Binding-site contacts:
Ligand atom C34 contacts residue LEU23 of chain 1.A at 3.8 Å (hydrophobic).
Ligand atom C15 contacts residue GLY27 of chain 1.B at 3.2 Å.
Ligand atom C21 contacts residue ASP25 of chain 1.B at 3.2 Å.
Ligand atom C33 contacts residue VAL32 of chain 1.A at 3.8 Å (hydrophobic).
Ligand atom C1 contacts residue ALA28 of chain 1.B at 3.6 Å (hydrophobic).
Ligand atom C2 contacts residue ILE47 of chain 1.B at 3.8 Å (hydrophobic).
Ligand atom C1 contacts residue ILE47 of chain 1.B at 3.8 Å (hydrophobic).
Ligand atom C32 contacts residue GLY48 of chain 1.A at 3.6 Å.
Ligand atom O11 contacts residue ILE84 of chain 1.B at 3.4 Å.
Ligand atom O19 contacts residue ASP25 of chain 1.B at 2.6 Å (salt-bridge).
Ligand atom C34 contacts residue GLY27 of chain 1.B at 3.4 Å.
Ligand atom C25 contacts residue VAL82 of chain 1.B at 3.8 Å (hydrophobic).
Ligand atom C1 contacts residue ASP30 of chain 1.B at 3.5 Å.
Ligand atom C6 contacts residue ALA28 of chain 1.B at 3.6 Å (hydrophobic).
Ligand atom F7 contacts residue ASP30 of chain 1.B at 2.8 Å.
Ligand atom C17 contacts residue ASP25 of chain 1.B at 3.2 Å.
Ligand atom C27 contacts residue GLY27 of chain 1.A at 3.7 Å.
Ligand atom O19 contacts residue GLY27 of chain 1.A at 3.4 Å.
Ligand atom C8 contacts residue GLY48 of chain 1.B at 3.3 Å.
Ligand atom C24 contacts residue GLY49 of chain 1.A at 3.6 Å.
Ligand atom C2 contacts residue ASP30 of chain 1.B at 3.7 Å.
Ligand atom N20 contacts residue GLY27 of chain 1.A at 3.4 Å (h-bond).
Ligand atom C17 contacts residue ASP25 of chain 1.A at 3.5 Å.
Ligand atom O19 contacts residue ASP25 of chain 1.A at 2.7 Å (salt-bridge).
Ligand atom C16 contacts residue GLY27 of chain 1.B at 3.7 Å.
Ligand atom C3 contacts residue ASP29 of chain 1.B at 3.6 Å.
Ligand atom C24 contacts residue ILE50 of chain 1.A at 3.7 Å (hydrophobic).
Ligand atom C34 contacts residue ARG8 of chain 1.A at 3.4 Å.
Ligand atom C13 contacts residue ASP25 of chain 1.B at 3.2 Å.
Ligand atom O12 contacts residue ILE50 of chain 1.A at 3.2 Å.
Ligand atom C26 contacts residue VAL82 of chain 1.B at 3.6 Å (hydrophobic).
Ligand atom F7 contacts residue ASP29 of chain 1.B at 3.1 Å.
Ligand atom O19 contacts residue ALA28 of chain 1.A at 3.8 Å.
Ligand atom O11 contacts residue ILE50 of chain 1.A at 3.8 Å.
Ligand atom O12 contacts residue GLY49 of chain 1.B at 3.2 Å.
Ligand atom C2 contacts residue ASP29 of chain 1.B at 3.4 Å.
Ligand atom C27 contacts residue VAL82 of chain 1.B at 3.8 Å (hydrophobic).
Ligand atom C35 contacts residue ILE84 of chain 1.A at 3.4 Å (hydrophobic).
Ligand atom C35 contacts residue LEU23 of chain 1.A at 3.6 Å (hydrophobic).
Ligand atom C18 contacts residue ASP25 of chain 1.B at 3.8 Å.

Sequence of chain 1.A:
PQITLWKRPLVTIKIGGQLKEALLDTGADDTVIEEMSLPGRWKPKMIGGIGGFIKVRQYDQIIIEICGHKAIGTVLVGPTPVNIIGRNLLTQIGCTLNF

Sequence of chain 1.B:
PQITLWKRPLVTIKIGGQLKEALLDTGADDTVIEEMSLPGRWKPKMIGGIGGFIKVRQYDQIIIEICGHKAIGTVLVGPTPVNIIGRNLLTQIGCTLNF

A small-molecule ligand and the protein it binds are described below.
Small molecule (SMILES): CC(C)[C@H]1Cc2cc(F)ccc2S(=O)(=O)N(C[C@@H](O)[C@H](Cc2ccccc2)NC(=O)NC(C)(C)C)C1